A protein and the small-molecule ligand that binds it are described below.
Small molecule (SMILES): CC(=O)N[C@@H]1[C@@H](O)[C@H](O)[C@@H](CO)O[C@H]1O

Sequence of chain 1.A:
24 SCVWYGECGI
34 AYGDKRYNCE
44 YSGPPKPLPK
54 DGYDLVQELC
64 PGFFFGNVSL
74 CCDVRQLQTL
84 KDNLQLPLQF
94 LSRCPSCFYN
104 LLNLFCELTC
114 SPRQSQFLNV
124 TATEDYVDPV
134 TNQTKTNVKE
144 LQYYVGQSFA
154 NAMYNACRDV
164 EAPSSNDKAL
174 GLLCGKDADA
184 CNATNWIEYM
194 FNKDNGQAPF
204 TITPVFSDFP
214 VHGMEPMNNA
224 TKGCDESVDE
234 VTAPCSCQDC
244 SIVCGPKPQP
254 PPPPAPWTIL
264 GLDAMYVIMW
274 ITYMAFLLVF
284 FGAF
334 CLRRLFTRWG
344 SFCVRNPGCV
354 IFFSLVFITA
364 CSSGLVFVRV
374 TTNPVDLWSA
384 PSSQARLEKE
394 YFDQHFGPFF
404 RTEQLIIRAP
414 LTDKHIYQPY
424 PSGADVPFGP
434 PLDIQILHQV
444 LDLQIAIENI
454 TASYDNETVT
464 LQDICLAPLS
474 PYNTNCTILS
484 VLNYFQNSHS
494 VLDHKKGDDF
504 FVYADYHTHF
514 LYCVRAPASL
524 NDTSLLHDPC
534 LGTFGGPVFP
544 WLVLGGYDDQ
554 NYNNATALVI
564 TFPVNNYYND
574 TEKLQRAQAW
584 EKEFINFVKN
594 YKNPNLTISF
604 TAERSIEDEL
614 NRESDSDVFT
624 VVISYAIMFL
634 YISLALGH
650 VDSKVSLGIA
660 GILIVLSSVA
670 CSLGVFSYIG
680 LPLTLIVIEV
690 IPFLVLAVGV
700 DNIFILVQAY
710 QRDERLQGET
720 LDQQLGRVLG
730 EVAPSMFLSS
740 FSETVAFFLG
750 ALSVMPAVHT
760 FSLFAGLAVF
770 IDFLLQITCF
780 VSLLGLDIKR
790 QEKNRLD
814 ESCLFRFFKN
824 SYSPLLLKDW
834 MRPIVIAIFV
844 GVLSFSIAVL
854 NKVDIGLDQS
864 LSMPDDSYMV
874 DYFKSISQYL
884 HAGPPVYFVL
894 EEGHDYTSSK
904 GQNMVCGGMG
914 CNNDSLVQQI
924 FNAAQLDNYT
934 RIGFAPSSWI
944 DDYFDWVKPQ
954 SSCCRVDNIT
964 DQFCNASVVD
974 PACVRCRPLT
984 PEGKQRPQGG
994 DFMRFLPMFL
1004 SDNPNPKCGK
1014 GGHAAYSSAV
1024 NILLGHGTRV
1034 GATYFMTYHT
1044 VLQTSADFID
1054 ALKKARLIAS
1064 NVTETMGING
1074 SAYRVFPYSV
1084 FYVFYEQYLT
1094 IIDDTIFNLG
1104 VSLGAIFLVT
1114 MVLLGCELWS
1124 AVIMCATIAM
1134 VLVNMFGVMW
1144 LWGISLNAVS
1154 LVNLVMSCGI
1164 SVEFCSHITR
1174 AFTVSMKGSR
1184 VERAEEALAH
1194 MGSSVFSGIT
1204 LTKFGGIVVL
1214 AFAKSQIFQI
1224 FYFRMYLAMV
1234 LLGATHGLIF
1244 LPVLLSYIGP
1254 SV

Binding-site contacts:
Ligand atom C1 contacts residue ASN916 of chain 1.A at 1.4 Å.
Ligand atom C7 contacts residue ASN916 of chain 1.A at 3.9 Å.
Ligand atom N2 contacts residue ASP917 of chain 1.A at 4.0 Å.
Ligand atom C3 contacts residue ASN916 of chain 1.A at 3.8 Å.
Ligand atom C8 contacts residue ASP917 of chain 1.A at 3.5 Å.
Ligand atom C2 contacts residue ASN916 of chain 1.A at 2.5 Å.
Ligand atom C4 contacts residue ASN916 of chain 1.A at 4.2 Å.
Ligand atom O5 contacts residue ASN916 of chain 1.A at 2.4 Å (h-bond).
Ligand atom O7 contacts residue ASN916 of chain 1.A at 4.5 Å.
Ligand atom C7 contacts residue ASP917 of chain 1.A at 4.3 Å.
Ligand atom N2 contacts residue ASN916 of chain 1.A at 2.9 Å (h-bond).
Ligand atom C5 contacts residue ASN916 of chain 1.A at 3.6 Å.